Sequence of chain 1.A:
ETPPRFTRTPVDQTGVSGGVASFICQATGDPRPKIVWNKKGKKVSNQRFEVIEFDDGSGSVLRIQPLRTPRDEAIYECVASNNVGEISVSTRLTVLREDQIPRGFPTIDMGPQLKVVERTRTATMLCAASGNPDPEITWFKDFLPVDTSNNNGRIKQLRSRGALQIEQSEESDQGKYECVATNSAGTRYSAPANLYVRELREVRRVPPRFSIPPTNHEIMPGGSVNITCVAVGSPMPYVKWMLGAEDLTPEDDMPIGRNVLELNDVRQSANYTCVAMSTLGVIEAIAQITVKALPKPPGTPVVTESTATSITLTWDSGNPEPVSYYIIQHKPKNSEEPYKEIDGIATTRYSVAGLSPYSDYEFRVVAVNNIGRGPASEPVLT

This small molecule binds to this protein.
Small molecule (SMILES): CC(=O)N[C@H]1[C@H](O[C@H]2[C@H](O)[C@@H](NC(C)=O)CO[C@@H]2CO)O[C@H](CO)[C@@H](O)[C@@H]1O

Binding-site contacts:
Ligand atom C7 contacts residue ASN285 of chain 1.A at 3.2 Å.
Ligand atom C1 contacts residue ASN285 of chain 1.A at 1.4 Å.
Ligand atom C1 contacts residue GLN302 of chain 1.A at 3.5 Å.
Ligand atom O7 contacts residue ASN285 of chain 1.A at 3.1 Å (h-bond).
Ligand atom C5 contacts residue ASN285 of chain 1.A at 3.7 Å.
Ligand atom O5 contacts residue GLN302 of chain 1.A at 3.5 Å (h-bond).
Ligand atom C3 contacts residue ASN285 of chain 1.A at 3.8 Å.
Ligand atom C2 contacts residue GLN302 of chain 1.A at 4.4 Å.
Ligand atom C2 contacts residue ASN285 of chain 1.A at 2.4 Å.
Ligand atom O5 contacts residue ASN285 of chain 1.A at 2.4 Å (h-bond).
Ligand atom C8 contacts residue SER283 of chain 1.A at 4.1 Å.
Ligand atom C5 contacts residue GLN302 of chain 1.A at 3.7 Å.
Ligand atom C4 contacts residue ASN285 of chain 1.A at 4.2 Å.
Ligand atom C8 contacts residue ALA284 of chain 1.A at 3.7 Å (hydrophobic).
Ligand atom N2 contacts residue ASN285 of chain 1.A at 2.9 Å (h-bond).
Ligand atom C8 contacts residue ASN285 of chain 1.A at 4.0 Å.
Ligand atom C3 contacts residue GLN302 of chain 1.A at 4.4 Å.